The protein below binds the small molecule below.
Small molecule (SMILES): CC(=O)N[C@@H]1[C@@H](O)[C@H](O)[C@@H](CO)O[C@H]1O

Sequence of chain 1.B:
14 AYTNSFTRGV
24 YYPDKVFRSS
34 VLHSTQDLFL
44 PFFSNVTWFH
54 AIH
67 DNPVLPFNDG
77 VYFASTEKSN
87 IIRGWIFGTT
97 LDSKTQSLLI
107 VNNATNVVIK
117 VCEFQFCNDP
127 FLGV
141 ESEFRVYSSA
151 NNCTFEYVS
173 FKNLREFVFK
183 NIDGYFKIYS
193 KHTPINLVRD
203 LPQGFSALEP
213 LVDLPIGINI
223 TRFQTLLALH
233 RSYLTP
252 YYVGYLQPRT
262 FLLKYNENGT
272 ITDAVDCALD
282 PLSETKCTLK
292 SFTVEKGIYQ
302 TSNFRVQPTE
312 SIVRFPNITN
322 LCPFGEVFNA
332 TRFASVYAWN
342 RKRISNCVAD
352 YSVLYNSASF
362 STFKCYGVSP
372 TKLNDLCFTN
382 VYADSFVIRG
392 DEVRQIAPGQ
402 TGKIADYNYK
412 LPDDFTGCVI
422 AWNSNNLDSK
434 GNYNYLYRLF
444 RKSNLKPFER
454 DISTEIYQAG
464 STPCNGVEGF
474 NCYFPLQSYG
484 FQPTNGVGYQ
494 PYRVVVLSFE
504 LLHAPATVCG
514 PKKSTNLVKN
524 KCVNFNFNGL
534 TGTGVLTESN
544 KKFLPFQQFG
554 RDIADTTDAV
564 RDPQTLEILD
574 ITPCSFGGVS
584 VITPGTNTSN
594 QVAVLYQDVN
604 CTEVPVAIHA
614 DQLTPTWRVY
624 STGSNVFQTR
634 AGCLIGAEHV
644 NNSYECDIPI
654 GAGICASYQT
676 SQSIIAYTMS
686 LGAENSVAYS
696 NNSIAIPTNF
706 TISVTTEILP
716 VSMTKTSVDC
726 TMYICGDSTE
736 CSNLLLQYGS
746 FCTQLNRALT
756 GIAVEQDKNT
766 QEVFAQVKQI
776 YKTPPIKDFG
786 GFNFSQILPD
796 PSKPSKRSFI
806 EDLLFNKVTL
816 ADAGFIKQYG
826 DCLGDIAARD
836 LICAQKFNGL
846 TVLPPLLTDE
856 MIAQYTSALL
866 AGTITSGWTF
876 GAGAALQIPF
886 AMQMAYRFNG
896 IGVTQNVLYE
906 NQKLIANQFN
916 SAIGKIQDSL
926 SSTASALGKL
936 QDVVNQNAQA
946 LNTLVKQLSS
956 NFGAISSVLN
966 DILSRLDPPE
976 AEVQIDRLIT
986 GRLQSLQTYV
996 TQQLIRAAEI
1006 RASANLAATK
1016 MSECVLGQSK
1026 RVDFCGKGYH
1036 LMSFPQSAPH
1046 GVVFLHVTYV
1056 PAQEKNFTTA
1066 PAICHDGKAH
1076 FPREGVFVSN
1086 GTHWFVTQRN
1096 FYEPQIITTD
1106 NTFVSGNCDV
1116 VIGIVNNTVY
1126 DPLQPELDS

Binding-site contacts:
Ligand atom C2 contacts residue ASN603 of chain 1.B at 2.5 Å.
Ligand atom C4 contacts residue ASN603 of chain 1.B at 4.2 Å.
Ligand atom C8 contacts residue ASN603 of chain 1.B at 4.3 Å.
Ligand atom C1 contacts residue ASN603 of chain 1.B at 1.4 Å.
Ligand atom C7 contacts residue LYS822 of chain 1.C at 4.2 Å.
Ligand atom O5 contacts residue ASN603 of chain 1.B at 2.4 Å (h-bond).
Ligand atom C5 contacts residue ASN603 of chain 1.B at 3.7 Å.
Ligand atom O7 contacts residue LYS822 of chain 1.C at 3.9 Å.
Ligand atom C3 contacts residue ASN603 of chain 1.B at 3.8 Å.
Ligand atom O7 contacts residue ASN603 of chain 1.B at 4.0 Å.
Ligand atom O5 contacts residue GLU606 of chain 1.B at 4.3 Å.
Ligand atom C8 contacts residue GLN631 of chain 1.B at 3.4 Å.
Ligand atom C7 contacts residue ASN603 of chain 1.B at 3.7 Å.
Ligand atom C8 contacts residue LYS822 of chain 1.C at 3.8 Å.
Ligand atom N2 contacts residue ASN603 of chain 1.B at 3.0 Å (h-bond).

Sequence of chain 1.C:
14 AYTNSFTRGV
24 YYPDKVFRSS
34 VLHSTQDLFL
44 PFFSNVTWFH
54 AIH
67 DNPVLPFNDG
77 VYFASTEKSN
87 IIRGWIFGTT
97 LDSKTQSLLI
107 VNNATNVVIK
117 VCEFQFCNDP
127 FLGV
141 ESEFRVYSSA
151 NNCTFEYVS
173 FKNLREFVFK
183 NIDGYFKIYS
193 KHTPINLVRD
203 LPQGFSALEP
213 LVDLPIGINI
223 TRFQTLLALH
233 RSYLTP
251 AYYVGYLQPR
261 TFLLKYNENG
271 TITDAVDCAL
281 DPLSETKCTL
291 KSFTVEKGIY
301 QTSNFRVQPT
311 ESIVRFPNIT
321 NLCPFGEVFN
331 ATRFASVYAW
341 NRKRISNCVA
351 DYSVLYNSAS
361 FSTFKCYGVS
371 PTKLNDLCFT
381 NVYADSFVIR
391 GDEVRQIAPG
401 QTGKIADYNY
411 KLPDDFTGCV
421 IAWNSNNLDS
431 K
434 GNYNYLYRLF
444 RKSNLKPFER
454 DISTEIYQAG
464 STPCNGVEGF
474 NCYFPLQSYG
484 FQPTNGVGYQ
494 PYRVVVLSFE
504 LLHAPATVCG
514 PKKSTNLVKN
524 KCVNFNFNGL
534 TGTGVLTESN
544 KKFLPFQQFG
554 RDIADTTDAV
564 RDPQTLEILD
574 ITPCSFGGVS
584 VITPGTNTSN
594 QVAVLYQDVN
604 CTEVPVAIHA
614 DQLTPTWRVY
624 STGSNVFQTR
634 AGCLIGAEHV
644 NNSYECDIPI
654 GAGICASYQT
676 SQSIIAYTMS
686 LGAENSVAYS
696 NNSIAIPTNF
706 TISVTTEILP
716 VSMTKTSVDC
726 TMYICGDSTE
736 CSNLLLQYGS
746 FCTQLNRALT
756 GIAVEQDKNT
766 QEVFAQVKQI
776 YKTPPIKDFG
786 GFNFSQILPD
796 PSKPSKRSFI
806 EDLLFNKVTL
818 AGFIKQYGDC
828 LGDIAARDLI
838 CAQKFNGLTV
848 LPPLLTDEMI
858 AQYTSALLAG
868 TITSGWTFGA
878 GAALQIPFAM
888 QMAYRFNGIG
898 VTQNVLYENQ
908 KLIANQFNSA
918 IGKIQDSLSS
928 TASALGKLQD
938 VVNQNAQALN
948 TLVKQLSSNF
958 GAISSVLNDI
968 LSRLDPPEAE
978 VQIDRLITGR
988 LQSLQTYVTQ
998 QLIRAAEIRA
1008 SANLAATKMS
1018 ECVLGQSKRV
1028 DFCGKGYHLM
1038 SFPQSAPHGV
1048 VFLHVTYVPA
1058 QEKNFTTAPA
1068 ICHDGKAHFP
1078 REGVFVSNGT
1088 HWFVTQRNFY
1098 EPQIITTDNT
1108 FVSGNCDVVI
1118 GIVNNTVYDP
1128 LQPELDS